Sequence of chain 1.B:
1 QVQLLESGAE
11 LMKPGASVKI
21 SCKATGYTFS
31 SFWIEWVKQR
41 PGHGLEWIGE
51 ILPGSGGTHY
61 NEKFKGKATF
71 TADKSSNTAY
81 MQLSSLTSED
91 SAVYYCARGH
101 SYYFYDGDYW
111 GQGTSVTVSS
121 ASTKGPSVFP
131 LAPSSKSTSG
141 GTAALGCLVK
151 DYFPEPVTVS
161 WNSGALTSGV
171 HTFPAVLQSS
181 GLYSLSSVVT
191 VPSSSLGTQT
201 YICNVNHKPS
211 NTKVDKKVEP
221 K

Sequence of chain 1.A:
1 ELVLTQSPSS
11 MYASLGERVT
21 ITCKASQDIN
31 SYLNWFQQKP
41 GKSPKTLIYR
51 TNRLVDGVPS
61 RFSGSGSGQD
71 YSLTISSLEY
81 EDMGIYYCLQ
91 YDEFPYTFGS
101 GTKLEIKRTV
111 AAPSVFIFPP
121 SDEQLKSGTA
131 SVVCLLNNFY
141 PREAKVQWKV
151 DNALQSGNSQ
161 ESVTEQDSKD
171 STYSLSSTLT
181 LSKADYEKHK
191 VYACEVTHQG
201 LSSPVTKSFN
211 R

This protein binds this small molecule.
Small molecule (SMILES): O=C(O)CCCNC(=O)c1ccc([C@H]2CC[C@H](c3ccccc3)C[C@@H]2O)cc1

Binding-site contacts:
Ligand atom C12 contacts residue GLY99 of chain 1.B at 3.6 Å.
Ligand atom C4 contacts residue ASP108 of chain 1.B at 3.7 Å.
Ligand atom C12 contacts residue ASP108 of chain 1.B at 3.7 Å.
Ligand atom C17 contacts residue HIS100 of chain 1.B at 3.7 Å.
Ligand atom C11 contacts residue HIS100 of chain 1.B at 3.5 Å.
Ligand atom C15 contacts residue HIS100 of chain 1.B at 3.6 Å.
Ligand atom C11 contacts residue GLY99 of chain 1.B at 3.7 Å.
Ligand atom C18 contacts residue HIS100 of chain 1.B at 3.5 Å.
Ligand atom C8 contacts residue LEU89 of chain 1.A at 3.7 Å (hydrophobic).
Ligand atom C17 contacts residue TYR91 of chain 1.A at 3.6 Å (hydrophobic).
Ligand atom C13 contacts residue HIS100 of chain 1.B at 3.7 Å.
Ligand atom C5 contacts residue LEU89 of chain 1.A at 3.6 Å (hydrophobic).
Ligand atom C10 contacts residue TYR91 of chain 1.A at 3.9 Å (hydrophobic).
Ligand atom C2 contacts residue PHE36 of chain 1.A at 3.9 Å (hydrophobic).
Ligand atom C9 contacts residue TYR91 of chain 1.A at 3.2 Å (hydrophobic).
Ligand atom C1 contacts residue TRP110 of chain 1.B at 3.8 Å (hydrophobic).
Ligand atom C8 contacts residue ASN34 of chain 1.A at 3.8 Å.
Ligand atom C2 contacts residue TRP110 of chain 1.B at 3.5 Å (hydrophobic).
Ligand atom C14 contacts residue TYR105 of chain 1.B at 3.6 Å (hydrophobic).
Ligand atom C13 contacts residue TYR91 of chain 1.A at 3.5 Å (hydrophobic).
Ligand atom C14 contacts residue TYR91 of chain 1.A at 3.7 Å (hydrophobic).
Ligand atom C6 contacts residue TRP47 of chain 1.B at 3.9 Å (hydrophobic).
Ligand atom C15 contacts residue TYR91 of chain 1.A at 3.7 Å (hydrophobic).
Ligand atom C16 contacts residue HIS100 of chain 1.B at 3.8 Å.
Ligand atom C7 contacts residue ASP108 of chain 1.B at 3.1 Å.
Ligand atom C18 contacts residue TYR96 of chain 1.A at 3.6 Å (hydrophobic).
Ligand atom C6 contacts residue LEU89 of chain 1.A at 3.9 Å (hydrophobic).
Ligand atom C3 contacts residue PHE36 of chain 1.A at 3.9 Å (hydrophobic).
Ligand atom C8 contacts residue TYR91 of chain 1.A at 3.8 Å (hydrophobic).
Ligand atom O19 contacts residue GLU35 of chain 1.B at 3.6 Å (salt-bridge).
Ligand atom C16 contacts residue TYR91 of chain 1.A at 3.8 Å (hydrophobic).
Ligand atom C4 contacts residue GLU35 of chain 1.B at 3.9 Å.
Ligand atom C12 contacts residue GLU35 of chain 1.B at 3.4 Å.
Ligand atom O19 contacts residue HIS100 of chain 1.B at 2.8 Å (h-bond).
Ligand atom C3 contacts residue ASP108 of chain 1.B at 3.2 Å.
Ligand atom C14 contacts residue HIS100 of chain 1.B at 3.4 Å.
Ligand atom C15 contacts residue TYR105 of chain 1.B at 3.9 Å (hydrophobic).
Ligand atom C9 contacts residue TYR105 of chain 1.B at 3.8 Å (hydrophobic).
Ligand atom C18 contacts residue TYR91 of chain 1.A at 3.3 Å (hydrophobic).
Ligand atom O19 contacts residue GLY99 of chain 1.B at 3.6 Å.